Sequence of chain 1.B:
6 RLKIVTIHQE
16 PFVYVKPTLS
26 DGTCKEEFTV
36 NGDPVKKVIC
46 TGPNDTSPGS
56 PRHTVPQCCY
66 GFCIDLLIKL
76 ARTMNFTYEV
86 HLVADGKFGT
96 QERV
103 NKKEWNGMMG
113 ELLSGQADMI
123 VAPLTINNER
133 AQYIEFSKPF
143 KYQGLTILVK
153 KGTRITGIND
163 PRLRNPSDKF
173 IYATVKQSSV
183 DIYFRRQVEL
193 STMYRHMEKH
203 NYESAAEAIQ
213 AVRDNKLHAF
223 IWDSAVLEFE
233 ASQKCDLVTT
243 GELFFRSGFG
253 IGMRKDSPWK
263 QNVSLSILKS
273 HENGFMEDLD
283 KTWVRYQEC

The small molecule below binds the protein below.
Small molecule (SMILES): NCC(=O)O

Binding-site contacts:
Ligand atom OXT contacts residue THR127 of chain 1.B at 2.8 Å (h-bond).
Ligand atom N contacts residue PHE93 of chain 1.B at 4.1 Å.
Ligand atom CA contacts residue PRO125 of chain 1.B at 3.8 Å (hydrophobic).
Ligand atom N contacts residue LEU126 of chain 1.B at 4.5 Å.
Ligand atom OXT contacts residue SER181 of chain 1.B at 3.6 Å.
Ligand atom N contacts residue PHE251 of chain 1.B at 3.8 Å.
Ligand atom CA contacts residue SER181 of chain 1.B at 3.3 Å.
Ligand atom N contacts residue ASP225 of chain 1.B at 2.8 Å (salt-bridge).
Ligand atom C contacts residue PRO125 of chain 1.B at 4.2 Å (hydrophobic).
Ligand atom C contacts residue PHE93 of chain 1.B at 3.4 Å (hydrophobic).
Ligand atom CA contacts residue TRP224 of chain 1.B at 3.8 Å (hydrophobic).
Ligand atom O contacts residue PHE93 of chain 1.B at 3.0 Å.
Ligand atom C contacts residue SER181 of chain 1.B at 3.2 Å.
Ligand atom O contacts residue SER181 of chain 1.B at 2.8 Å (h-bond).
Ligand atom N contacts residue SER181 of chain 1.B at 3.8 Å.
Ligand atom OXT contacts residue PRO125 of chain 1.B at 3.8 Å.
Ligand atom O contacts residue SER180 of chain 1.B at 3.4 Å.
Ligand atom N contacts residue PRO125 of chain 1.B at 2.9 Å (h-bond).
Ligand atom C contacts residue THR127 of chain 1.B at 3.9 Å.
Ligand atom OXT contacts residue ARG132 of chain 1.B at 2.8 Å (salt-bridge).
Ligand atom CA contacts residue ASP225 of chain 1.B at 3.4 Å.
Ligand atom OXT contacts residue LEU126 of chain 1.B at 3.6 Å.
Ligand atom O contacts residue ARG132 of chain 1.B at 2.9 Å (salt-bridge).
Ligand atom N contacts residue THR127 of chain 1.B at 2.9 Å (h-bond).
Ligand atom CA contacts residue PHE93 of chain 1.B at 3.7 Å (hydrophobic).
Ligand atom CA contacts residue THR127 of chain 1.B at 3.8 Å.
Ligand atom C contacts residue ARG132 of chain 1.B at 3.6 Å.
Ligand atom OXT contacts residue PHE93 of chain 1.B at 3.6 Å.